The protein below binds the small molecule below.
Small molecule (SMILES): O=C(O)[C@@H]1CCCN1

Sequence of chain 4.A:
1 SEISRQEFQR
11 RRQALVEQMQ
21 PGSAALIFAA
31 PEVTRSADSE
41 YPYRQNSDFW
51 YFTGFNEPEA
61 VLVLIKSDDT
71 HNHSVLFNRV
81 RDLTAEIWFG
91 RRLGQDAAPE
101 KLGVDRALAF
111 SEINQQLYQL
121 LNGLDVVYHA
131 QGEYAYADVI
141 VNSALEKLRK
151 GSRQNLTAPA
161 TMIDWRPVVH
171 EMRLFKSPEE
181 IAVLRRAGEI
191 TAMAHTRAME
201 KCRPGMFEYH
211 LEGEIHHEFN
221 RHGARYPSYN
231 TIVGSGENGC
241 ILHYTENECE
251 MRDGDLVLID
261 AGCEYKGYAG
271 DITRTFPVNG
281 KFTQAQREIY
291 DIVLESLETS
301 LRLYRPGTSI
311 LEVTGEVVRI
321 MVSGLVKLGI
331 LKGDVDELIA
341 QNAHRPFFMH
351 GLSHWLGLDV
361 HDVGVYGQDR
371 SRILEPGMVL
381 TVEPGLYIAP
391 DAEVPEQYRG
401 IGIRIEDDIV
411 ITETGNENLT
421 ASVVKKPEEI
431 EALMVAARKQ

Binding-site contacts:
Ligand atom O contacts residue TRP88 of chain 3.A at 3.8 Å.
Ligand atom O contacts residue HIS361 of chain 4.A at 3.3 Å (h-bond).
Ligand atom O contacts residue HIS243 of chain 4.A at 3.2 Å (h-bond).
Ligand atom N contacts residue ASP260 of chain 4.A at 4.2 Å.
Ligand atom CD contacts residue ZN1 of chain 4.I at 3.5 Å.
Ligand atom O contacts residue ZN1 of chain 4.I at 2.6 Å.
Ligand atom C contacts residue LEU1 of chain 4.C at 1.3 Å (hydrophobic).
Ligand atom CD contacts residue ASP260 of chain 4.A at 3.5 Å.
Ligand atom N contacts residue ZN1 of chain 4.I at 2.5 Å.
Ligand atom CD contacts residue GLU383 of chain 4.A at 3.6 Å.
Ligand atom CA contacts residue LEU1 of chain 4.C at 2.4 Å (hydrophobic).
Ligand atom N contacts residue HIS243 of chain 4.A at 3.6 Å (h-bond).
Ligand atom CG contacts residue ASP260 of chain 4.A at 4.5 Å.
Ligand atom C contacts residue ZN1 of chain 4.I at 3.2 Å.
Ligand atom CG contacts residue LEU242 of chain 4.A at 4.4 Å (hydrophobic).
Ligand atom CA contacts residue ZN1 of chain 4.I at 3.3 Å.
Ligand atom CB contacts residue LEU1 of chain 4.C at 3.3 Å (hydrophobic).
Ligand atom CG contacts residue HIS350 of chain 4.A at 4.0 Å.
Ligand atom C contacts residue HIS361 of chain 4.A at 3.7 Å.
Ligand atom CG contacts residue GLU383 of chain 4.A at 3.5 Å.
Ligand atom CD contacts residue HIS243 of chain 4.A at 3.7 Å.
Ligand atom CA contacts residue HIS243 of chain 4.A at 4.3 Å.
Ligand atom CA contacts residue GLU383 of chain 4.A at 3.3 Å.
Ligand atom CB contacts residue GLU383 of chain 4.A at 3.8 Å.
Ligand atom C contacts residue HIS354 of chain 4.A at 4.5 Å.
Ligand atom CA contacts residue HIS350 of chain 4.A at 4.5 Å.
Ligand atom N contacts residue LEU1 of chain 4.C at 3.6 Å.
Ligand atom CB contacts residue ZN1 of chain 4.I at 4.4 Å.
Ligand atom CD contacts residue ARG404 of chain 4.A at 3.6 Å.
Ligand atom CB contacts residue HIS350 of chain 4.A at 3.6 Å.
Ligand atom C contacts residue HIS243 of chain 4.A at 4.1 Å.
Ligand atom N contacts residue GLU383 of chain 4.A at 3.4 Å (salt-bridge).
Ligand atom CA contacts residue HIS361 of chain 4.A at 4.4 Å.
Ligand atom CG contacts residue ARG404 of chain 4.A at 3.4 Å.
Ligand atom CD contacts residue LEU242 of chain 4.A at 4.1 Å (hydrophobic).
Ligand atom N contacts residue HIS361 of chain 4.A at 4.2 Å.
Ligand atom C contacts residue TRP88 of chain 3.A at 4.3 Å (hydrophobic).
Ligand atom O contacts residue LEU1 of chain 4.C at 2.3 Å (h-bond).

Sequence of chain 3.A:
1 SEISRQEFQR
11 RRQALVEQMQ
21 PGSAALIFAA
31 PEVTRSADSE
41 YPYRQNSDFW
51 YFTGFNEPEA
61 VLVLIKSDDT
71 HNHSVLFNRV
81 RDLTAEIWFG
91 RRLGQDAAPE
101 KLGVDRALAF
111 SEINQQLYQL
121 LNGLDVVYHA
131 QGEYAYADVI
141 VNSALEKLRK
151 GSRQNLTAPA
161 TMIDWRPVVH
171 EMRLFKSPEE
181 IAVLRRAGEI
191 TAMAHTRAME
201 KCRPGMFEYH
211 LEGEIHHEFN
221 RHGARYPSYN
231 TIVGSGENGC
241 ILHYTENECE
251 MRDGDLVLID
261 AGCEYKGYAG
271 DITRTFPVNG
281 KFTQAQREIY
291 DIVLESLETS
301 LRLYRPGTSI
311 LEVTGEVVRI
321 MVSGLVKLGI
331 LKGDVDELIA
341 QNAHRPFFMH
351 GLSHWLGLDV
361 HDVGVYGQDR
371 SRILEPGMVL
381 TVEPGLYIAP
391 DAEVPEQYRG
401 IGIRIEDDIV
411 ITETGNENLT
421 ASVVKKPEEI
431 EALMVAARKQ